Binding-site contacts:
Ligand atom C8 contacts residue ASP290 of chain 1.I at 4.3 Å.
Ligand atom C5 contacts residue TYR135 of chain 1.I at 4.0 Å (hydrophobic).
Ligand atom C8 contacts residue VAL104 of chain 1.I at 4.1 Å (hydrophobic).
Ligand atom C8 contacts residue ASN118 of chain 1.I at 4.4 Å.
Ligand atom O5 contacts residue ASN118 of chain 1.I at 2.4 Å (h-bond).
Ligand atom O3 contacts residue ASP290 of chain 1.I at 4.4 Å.
Ligand atom C3 contacts residue TYR135 of chain 1.I at 4.1 Å (hydrophobic).
Ligand atom O4 contacts residue TYR135 of chain 1.I at 3.9 Å.
Ligand atom C7 contacts residue TYR135 of chain 1.I at 3.7 Å (hydrophobic).
Ligand atom O5 contacts residue TYR135 of chain 1.I at 4.3 Å.
Ligand atom C5 contacts residue ASN118 of chain 1.I at 3.7 Å.
Ligand atom C8 contacts residue LEU137 of chain 1.I at 3.9 Å (hydrophobic).
Ligand atom C2 contacts residue ASN118 of chain 1.I at 2.4 Å.
Ligand atom O7 contacts residue ASN118 of chain 1.I at 3.4 Å (h-bond).
Ligand atom C8 contacts residue TYR135 of chain 1.I at 3.6 Å (hydrophobic).
Ligand atom C3 contacts residue ASN118 of chain 1.I at 3.7 Å.
Ligand atom N2 contacts residue ASN118 of chain 1.I at 2.8 Å (h-bond).
Ligand atom O7 contacts residue TYR135 of chain 1.I at 3.0 Å (h-bond).
Ligand atom O6 contacts residue TYR135 of chain 1.I at 4.3 Å.
Ligand atom C4 contacts residue ASN118 of chain 1.I at 4.2 Å.
Ligand atom O7 contacts residue ASN106 of chain 1.I at 4.1 Å.
Ligand atom C1 contacts residue TYR135 of chain 1.I at 4.0 Å (hydrophobic).
Ligand atom C7 contacts residue ASN118 of chain 1.I at 3.3 Å.
Ligand atom C1 contacts residue ASN118 of chain 1.I at 1.5 Å.
Ligand atom N2 contacts residue ASP290 of chain 1.I at 4.0 Å.

A small-molecule ligand and the protein it binds are described below.
Small molecule (SMILES): CC(=O)N[C@H]1[C@H](O[C@H]2[C@H](O)[C@@H](NC(C)=O)CO[C@@H]2CO)O[C@H](CO)[C@@H](O)[C@@H]1O

Sequence of chain 1.I:
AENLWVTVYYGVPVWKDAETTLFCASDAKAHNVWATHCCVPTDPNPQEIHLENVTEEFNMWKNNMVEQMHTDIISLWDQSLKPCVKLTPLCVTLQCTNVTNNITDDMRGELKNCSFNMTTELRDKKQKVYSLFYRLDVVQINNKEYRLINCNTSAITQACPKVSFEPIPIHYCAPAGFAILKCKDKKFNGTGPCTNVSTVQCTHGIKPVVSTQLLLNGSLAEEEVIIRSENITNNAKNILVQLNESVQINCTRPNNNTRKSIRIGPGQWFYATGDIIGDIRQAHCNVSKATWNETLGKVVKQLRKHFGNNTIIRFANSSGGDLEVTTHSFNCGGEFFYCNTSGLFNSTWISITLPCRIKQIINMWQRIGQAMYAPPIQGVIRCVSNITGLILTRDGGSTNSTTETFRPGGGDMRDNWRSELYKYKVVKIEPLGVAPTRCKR